Sequence of chain 1.C:
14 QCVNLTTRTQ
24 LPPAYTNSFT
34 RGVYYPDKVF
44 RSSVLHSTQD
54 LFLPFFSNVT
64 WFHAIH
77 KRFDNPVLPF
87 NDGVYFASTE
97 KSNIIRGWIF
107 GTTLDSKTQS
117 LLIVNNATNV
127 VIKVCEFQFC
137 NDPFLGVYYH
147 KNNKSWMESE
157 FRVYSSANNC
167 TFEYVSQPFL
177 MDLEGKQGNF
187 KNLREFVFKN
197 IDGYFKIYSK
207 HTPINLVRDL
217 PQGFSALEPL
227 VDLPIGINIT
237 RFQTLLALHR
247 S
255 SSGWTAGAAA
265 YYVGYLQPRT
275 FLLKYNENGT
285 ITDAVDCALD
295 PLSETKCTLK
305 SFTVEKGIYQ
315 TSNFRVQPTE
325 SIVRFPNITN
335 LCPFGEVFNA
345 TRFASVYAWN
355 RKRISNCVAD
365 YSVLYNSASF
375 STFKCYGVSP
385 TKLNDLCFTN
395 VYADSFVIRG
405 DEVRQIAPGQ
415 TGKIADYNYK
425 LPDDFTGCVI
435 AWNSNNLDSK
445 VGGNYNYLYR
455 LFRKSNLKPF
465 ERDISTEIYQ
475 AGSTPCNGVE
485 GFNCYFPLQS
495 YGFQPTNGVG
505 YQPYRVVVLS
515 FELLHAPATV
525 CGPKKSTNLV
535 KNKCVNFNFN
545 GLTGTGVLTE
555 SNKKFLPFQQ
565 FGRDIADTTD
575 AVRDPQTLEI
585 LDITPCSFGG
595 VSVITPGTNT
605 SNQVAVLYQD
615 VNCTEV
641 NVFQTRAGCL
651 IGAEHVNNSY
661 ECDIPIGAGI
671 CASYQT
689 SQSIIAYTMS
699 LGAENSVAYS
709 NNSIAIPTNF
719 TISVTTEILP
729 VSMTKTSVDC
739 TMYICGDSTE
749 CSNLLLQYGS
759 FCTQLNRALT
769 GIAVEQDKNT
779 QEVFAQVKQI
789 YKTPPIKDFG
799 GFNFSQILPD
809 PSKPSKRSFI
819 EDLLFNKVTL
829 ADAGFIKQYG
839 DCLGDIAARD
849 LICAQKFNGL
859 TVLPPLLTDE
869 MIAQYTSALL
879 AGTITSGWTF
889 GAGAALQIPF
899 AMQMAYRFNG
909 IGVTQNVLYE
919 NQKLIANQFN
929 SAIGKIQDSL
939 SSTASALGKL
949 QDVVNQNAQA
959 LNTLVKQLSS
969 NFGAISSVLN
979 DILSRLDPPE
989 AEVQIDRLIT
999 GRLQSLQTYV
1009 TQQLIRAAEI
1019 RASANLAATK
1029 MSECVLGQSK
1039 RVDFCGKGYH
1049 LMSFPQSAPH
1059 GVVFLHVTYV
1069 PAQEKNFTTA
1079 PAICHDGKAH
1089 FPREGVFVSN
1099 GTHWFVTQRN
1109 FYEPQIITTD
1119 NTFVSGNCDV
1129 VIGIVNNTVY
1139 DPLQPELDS

A protein and the small-molecule ligand that binds it are described below.
Small molecule (SMILES): CC(=O)N[C@@H]1[C@@H](O)[C@H](O)[C@@H](CO)O[C@H]1O

Binding-site contacts:
Ligand atom C1 contacts residue ASN603 of chain 1.C at 1.4 Å.
Ligand atom C7 contacts residue ASN603 of chain 1.C at 3.1 Å.
Ligand atom C5 contacts residue ASN603 of chain 1.C at 3.6 Å.
Ligand atom C2 contacts residue ASN603 of chain 1.C at 2.4 Å.
Ligand atom C8 contacts residue ASN603 of chain 1.C at 4.2 Å.
Ligand atom O5 contacts residue ASN603 of chain 1.C at 2.4 Å (h-bond).
Ligand atom C4 contacts residue ASN603 of chain 1.C at 4.2 Å.
Ligand atom N2 contacts residue ASN603 of chain 1.C at 2.8 Å (h-bond).
Ligand atom C3 contacts residue ASN603 of chain 1.C at 3.7 Å.
Ligand atom O7 contacts residue ASN603 of chain 1.C at 3.0 Å (h-bond).